Sequence of chain 1.C:
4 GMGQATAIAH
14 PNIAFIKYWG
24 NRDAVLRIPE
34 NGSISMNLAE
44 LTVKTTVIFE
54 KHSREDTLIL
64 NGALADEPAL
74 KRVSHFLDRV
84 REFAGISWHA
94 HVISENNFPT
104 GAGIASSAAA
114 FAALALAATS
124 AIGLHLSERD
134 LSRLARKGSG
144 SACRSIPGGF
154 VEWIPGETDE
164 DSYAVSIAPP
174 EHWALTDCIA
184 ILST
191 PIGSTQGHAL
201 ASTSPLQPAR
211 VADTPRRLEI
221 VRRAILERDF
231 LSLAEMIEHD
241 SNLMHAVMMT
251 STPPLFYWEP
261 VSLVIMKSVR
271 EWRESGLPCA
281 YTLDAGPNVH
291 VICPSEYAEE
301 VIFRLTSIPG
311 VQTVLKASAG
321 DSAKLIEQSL

A protein and the small-molecule ligand that binds it are described below.
Small molecule (SMILES): C[C@@](O)(CCOP(=O)(O)O)CC(=O)O

Binding-site contacts:
Ligand atom OP2 contacts residue GLY143 of chain 1.C at 3.4 Å (h-bond).
Ligand atom OP3 contacts residue SER194 of chain 1.C at 3.2 Å (h-bond).
Ligand atom C3A contacts residue TYR21 of chain 1.C at 4.0 Å (hydrophobic).
Ligand atom O2 contacts residue ASP284 of chain 1.C at 4.0 Å.
Ligand atom C3A contacts residue TRP22 of chain 1.C at 3.7 Å (hydrophobic).
Ligand atom O1 contacts residue LYS20 of chain 1.C at 3.6 Å.
Ligand atom O5 contacts residue SER144 of chain 1.C at 4.0 Å.
Ligand atom O3A contacts residue ASP284 of chain 1.C at 3.4 Å.
Ligand atom C1 contacts residue TYR21 of chain 1.C at 3.8 Å (hydrophobic).
Ligand atom OP2 contacts residue TYR21 of chain 1.C at 3.8 Å.
Ligand atom C5 contacts residue SER194 of chain 1.C at 4.0 Å.
Ligand atom O1 contacts residue TYR21 of chain 1.C at 2.8 Å (h-bond).
Ligand atom OP2 contacts residue SER144 of chain 1.C at 2.6 Å (h-bond).
Ligand atom O5 contacts residue TYR21 of chain 1.C at 3.5 Å.
Ligand atom P contacts residue SER144 of chain 1.C at 3.7 Å.
Ligand atom OP1 contacts residue SER142 of chain 1.C at 3.6 Å.
Ligand atom C3A contacts residue ALA285 of chain 1.C at 3.9 Å (hydrophobic).
Ligand atom P contacts residue TYR21 of chain 1.C at 3.9 Å.
Ligand atom OP3 contacts residue TYR21 of chain 1.C at 3.6 Å.
Ligand atom OP2 contacts residue SER142 of chain 1.C at 2.9 Å (h-bond).
Ligand atom C2 contacts residue LYS20 of chain 1.C at 4.0 Å.
Ligand atom C2 contacts residue ASP284 of chain 1.C at 3.7 Å.
Ligand atom C1 contacts residue ALA17 of chain 1.C at 3.4 Å (hydrophobic).
Ligand atom C3A contacts residue MET244 of chain 1.C at 4.0 Å (hydrophobic).
Ligand atom C2 contacts residue TYR21 of chain 1.C at 3.4 Å (hydrophobic).
Ligand atom C1 contacts residue ARG147 of chain 1.C at 3.5 Å.
Ligand atom O2 contacts residue ALA17 of chain 1.C at 3.5 Å.
Ligand atom OP1 contacts residue SER194 of chain 1.C at 3.0 Å (h-bond).
Ligand atom O5 contacts residue HIS198 of chain 1.C at 3.3 Å (h-bond).
Ligand atom C5 contacts residue HIS198 of chain 1.C at 4.0 Å.
Ligand atom C3 contacts residue TYR21 of chain 1.C at 3.8 Å (hydrophobic).
Ligand atom O2 contacts residue ARG147 of chain 1.C at 2.8 Å (salt-bridge).
Ligand atom P contacts residue SER142 of chain 1.C at 3.5 Å.
Ligand atom C4 contacts residue TYR21 of chain 1.C at 3.5 Å (hydrophobic).
Ligand atom O1 contacts residue ARG147 of chain 1.C at 2.9 Å (salt-bridge).
Ligand atom OP3 contacts residue SER142 of chain 1.C at 3.9 Å.
Ligand atom OP3 contacts residue HIS198 of chain 1.C at 3.0 Å (h-bond).
Ligand atom O1 contacts residue ALA17 of chain 1.C at 3.2 Å.
Ligand atom P contacts residue SER194 of chain 1.C at 3.6 Å.
Ligand atom P contacts residue HIS198 of chain 1.C at 3.9 Å.